The small molecule below binds the protein below.
Small molecule (SMILES): O=C(N[C@@H](Cn1cncn1)c1ccc(Cl)cc1Cl)c1ccc(-c2nnc(-c3ccccc3)o2)cc1

Sequence of chain 1.C:
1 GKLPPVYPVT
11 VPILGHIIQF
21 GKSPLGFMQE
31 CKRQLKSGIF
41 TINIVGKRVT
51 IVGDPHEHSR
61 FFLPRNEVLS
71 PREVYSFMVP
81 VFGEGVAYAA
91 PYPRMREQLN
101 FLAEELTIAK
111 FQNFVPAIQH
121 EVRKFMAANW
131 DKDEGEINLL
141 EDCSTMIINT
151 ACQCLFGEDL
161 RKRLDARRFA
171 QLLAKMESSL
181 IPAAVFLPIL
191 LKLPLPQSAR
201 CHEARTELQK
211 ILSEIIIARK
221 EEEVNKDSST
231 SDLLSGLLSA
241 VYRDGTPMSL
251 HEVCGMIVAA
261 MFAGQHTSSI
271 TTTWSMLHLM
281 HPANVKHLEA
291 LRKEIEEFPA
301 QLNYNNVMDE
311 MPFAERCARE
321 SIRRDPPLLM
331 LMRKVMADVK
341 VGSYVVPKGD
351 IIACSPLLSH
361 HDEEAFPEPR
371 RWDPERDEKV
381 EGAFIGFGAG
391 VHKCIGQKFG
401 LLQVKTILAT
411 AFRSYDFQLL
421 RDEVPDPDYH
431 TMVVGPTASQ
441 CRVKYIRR

Binding-site contacts:
Ligand atom NAT contacts residue ALA263 of chain 1.C at 3.2 Å (h-bond).
Ligand atom CAO contacts residue ALA263 of chain 1.C at 2.7 Å (hydrophobic).
Ligand atom CAL contacts residue MET432 of chain 1.C at 3.6 Å (hydrophobic).
Ligand atom NAV contacts residue VAL185 of chain 1.C at 3.7 Å.
Ligand atom NAU contacts residue MET332 of chain 1.C at 3.4 Å.
Ligand atom NAS contacts residue HEM1 of chain 1.I at 2.1 Å.
Ligand atom NAU contacts residue VAL185 of chain 1.C at 3.4 Å.
Ligand atom CLC contacts residue PHE82 of chain 1.C at 3.8 Å.
Ligand atom CAJ contacts residue MET432 of chain 1.C at 3.4 Å (hydrophobic).
Ligand atom CBF contacts residue PRO182 of chain 1.C at 3.7 Å (hydrophobic).
Ligand atom CAQ contacts residue PHE82 of chain 1.C at 3.4 Å (hydrophobic).
Ligand atom CLB contacts residue HEM1 of chain 1.I at 3.7 Å.
Ligand atom CLC contacts residue PHE262 of chain 1.C at 3.6 Å.
Ligand atom CAN contacts residue TYR75 of chain 1.C at 2.9 Å (hydrophobic).
Ligand atom CAI contacts residue TYR88 of chain 1.C at 3.6 Å (hydrophobic).
Ligand atom NAW contacts residue TYR75 of chain 1.C at 2.8 Å (h-bond).
Ligand atom CAR contacts residue LEU328 of chain 1.C at 3.7 Å (hydrophobic).
Ligand atom CAG contacts residue PRO182 of chain 1.C at 3.5 Å (hydrophobic).
Ligand atom CAR contacts residue TYR75 of chain 1.C at 3.7 Å (hydrophobic).
Ligand atom CAO contacts residue THR267 of chain 1.C at 3.7 Å.
Ligand atom NBI contacts residue LEU328 of chain 1.C at 3.6 Å.
Ligand atom CAK contacts residue TYR75 of chain 1.C at 3.6 Å (hydrophobic).
Ligand atom CAF contacts residue ALA183 of chain 1.C at 3.7 Å (hydrophobic).
Ligand atom CBE contacts residue TYR75 of chain 1.C at 3.3 Å (hydrophobic).
Ligand atom NAT contacts residue THR267 of chain 1.C at 3.9 Å.
Ligand atom CAI contacts residue TYR75 of chain 1.C at 3.7 Å (hydrophobic).
Ligand atom CAH contacts residue PRO182 of chain 1.C at 3.2 Å (hydrophobic).
Ligand atom CBH contacts residue TYR75 of chain 1.C at 3.4 Å (hydrophobic).
Ligand atom CAH contacts residue PHE186 of chain 1.C at 3.6 Å (hydrophobic).
Ligand atom CAM contacts residue PHE77 of chain 1.C at 3.7 Å (hydrophobic).
Ligand atom CLC contacts residue MET78 of chain 1.C at 3.9 Å.
Ligand atom OAX contacts residue PRO182 of chain 1.C at 3.7 Å.
Ligand atom CAP contacts residue HEM1 of chain 1.I at 2.9 Å.
Ligand atom CAF contacts residue PHE186 of chain 1.C at 3.7 Å (hydrophobic).
Ligand atom NAS contacts residue ALA263 of chain 1.C at 3.8 Å.
Ligand atom CAF contacts residue PRO182 of chain 1.C at 3.8 Å (hydrophobic).
Ligand atom NAV contacts residue MET332 of chain 1.C at 3.5 Å.
Ligand atom CLC contacts residue ALA263 of chain 1.C at 3.7 Å.
Ligand atom CAO contacts residue HEM1 of chain 1.I at 3.2 Å.
Ligand atom CBC contacts residue PRO182 of chain 1.C at 3.5 Å (hydrophobic).